The protein below binds the small molecule below.
Small molecule (SMILES): CCO[C@@H]1O[C@H](CO)[C@H](O[C@H]2O[C@H](CO)[C@H](O)[C@H](O)[C@H]2O)[C@H](O)[C@H]1O

Binding-site contacts:
Ligand atom O3 contacts residue GLY104 of chain 1.D at 3.5 Å.
Ligand atom C5 contacts residue PHE126 of chain 1.D at 4.1 Å (hydrophobic).
Ligand atom O2 contacts residue ASN128 of chain 1.D at 3.5 Å (h-bond).
Ligand atom O3 contacts residue PHE126 of chain 1.D at 3.6 Å.
Ligand atom C4 contacts residue ASP212 of chain 1.D at 3.9 Å.
Ligand atom O5 contacts residue SER214 of chain 1.D at 4.0 Å.
Ligand atom O6 contacts residue ASP212 of chain 1.D at 4.1 Å.
Ligand atom O6 contacts residue GLY215 of chain 1.D at 3.5 Å.
Ligand atom C3 contacts residue ASP87 of chain 1.D at 3.5 Å.
Ligand atom O6 contacts residue HIS84 of chain 1.D at 3.2 Å (h-bond).
Ligand atom O3 contacts residue ASN128 of chain 1.D at 3.5 Å (h-bond).
Ligand atom C7 contacts residue THR129 of chain 1.D at 3.6 Å.
Ligand atom C6 contacts residue ASP212 of chain 1.D at 3.5 Å.
Ligand atom C6 contacts residue GLY211 of chain 1.D at 3.8 Å.
Ligand atom O6 contacts residue GLN217 of chain 1.D at 4.1 Å.
Ligand atom C6 contacts residue SER214 of chain 1.D at 3.8 Å.
Ligand atom C4 contacts residue ASP87 of chain 1.D at 3.4 Å.
Ligand atom O6 contacts residue ALA220 of chain 1.D at 3.8 Å.
Ligand atom C6 contacts residue HIS84 of chain 1.D at 4.1 Å.
Ligand atom O5 contacts residue GLY215 of chain 1.D at 3.8 Å.
Ligand atom C6 contacts residue ALA220 of chain 1.D at 3.8 Å (hydrophobic).
Ligand atom O4 contacts residue ASP87 of chain 1.D at 2.7 Å (salt-bridge).
Ligand atom C5 contacts residue ASP212 of chain 1.D at 4.0 Å.
Ligand atom O4 contacts residue GLY211 of chain 1.D at 3.3 Å.
Ligand atom C3 contacts residue ASN128 of chain 1.D at 3.9 Å.
Ligand atom O3 contacts residue GLY105 of chain 1.D at 2.8 Å (h-bond).
Ligand atom O3 contacts residue PHE126 of chain 1.D at 3.7 Å.
Ligand atom C2 contacts residue ASP212 of chain 1.D at 4.0 Å.
Ligand atom C4 contacts residue PHE126 of chain 1.D at 3.8 Å (hydrophobic).
Ligand atom C2 contacts residue PHE126 of chain 1.D at 4.1 Å (hydrophobic).
Ligand atom C8 contacts residue THR129 of chain 1.D at 3.8 Å.
Ligand atom O5 contacts residue ASP212 of chain 1.D at 3.7 Å.
Ligand atom C1 contacts residue ASP212 of chain 1.D at 4.1 Å.
Ligand atom O6 contacts residue SER214 of chain 1.D at 3.3 Å (h-bond).
Ligand atom C3 contacts residue GLY105 of chain 1.D at 4.1 Å.
Ligand atom C3 contacts residue PHE126 of chain 1.D at 3.5 Å (hydrophobic).
Ligand atom O4 contacts residue ASP212 of chain 1.D at 2.7 Å (salt-bridge).
Ligand atom O4 contacts residue GLY104 of chain 1.D at 3.8 Å.
Ligand atom O3 contacts residue ASP87 of chain 1.D at 2.5 Å (salt-bridge).
Ligand atom C1 contacts residue SER214 of chain 1.D at 3.8 Å.

Sequence of chain 1.D:
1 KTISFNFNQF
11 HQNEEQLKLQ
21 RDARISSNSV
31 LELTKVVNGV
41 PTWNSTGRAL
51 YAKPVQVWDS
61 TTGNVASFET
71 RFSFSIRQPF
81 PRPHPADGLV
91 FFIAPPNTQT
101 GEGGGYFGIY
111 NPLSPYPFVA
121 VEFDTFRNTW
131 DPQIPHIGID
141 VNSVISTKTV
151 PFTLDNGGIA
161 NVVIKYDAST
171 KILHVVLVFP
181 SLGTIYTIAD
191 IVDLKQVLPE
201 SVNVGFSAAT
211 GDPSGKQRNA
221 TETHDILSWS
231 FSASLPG